Sequence of chain 1.A:
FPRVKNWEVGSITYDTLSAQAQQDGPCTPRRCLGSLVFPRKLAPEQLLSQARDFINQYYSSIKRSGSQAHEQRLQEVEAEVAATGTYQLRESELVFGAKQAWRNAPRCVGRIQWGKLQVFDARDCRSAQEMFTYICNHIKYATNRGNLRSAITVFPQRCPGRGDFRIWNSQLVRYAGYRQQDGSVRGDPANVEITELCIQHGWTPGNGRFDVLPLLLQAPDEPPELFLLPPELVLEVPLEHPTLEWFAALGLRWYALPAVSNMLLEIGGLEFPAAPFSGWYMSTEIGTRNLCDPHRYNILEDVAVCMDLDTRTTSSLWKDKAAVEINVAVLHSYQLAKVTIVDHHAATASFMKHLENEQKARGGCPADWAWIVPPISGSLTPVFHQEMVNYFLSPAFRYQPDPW

Sequence of chain 1.B:
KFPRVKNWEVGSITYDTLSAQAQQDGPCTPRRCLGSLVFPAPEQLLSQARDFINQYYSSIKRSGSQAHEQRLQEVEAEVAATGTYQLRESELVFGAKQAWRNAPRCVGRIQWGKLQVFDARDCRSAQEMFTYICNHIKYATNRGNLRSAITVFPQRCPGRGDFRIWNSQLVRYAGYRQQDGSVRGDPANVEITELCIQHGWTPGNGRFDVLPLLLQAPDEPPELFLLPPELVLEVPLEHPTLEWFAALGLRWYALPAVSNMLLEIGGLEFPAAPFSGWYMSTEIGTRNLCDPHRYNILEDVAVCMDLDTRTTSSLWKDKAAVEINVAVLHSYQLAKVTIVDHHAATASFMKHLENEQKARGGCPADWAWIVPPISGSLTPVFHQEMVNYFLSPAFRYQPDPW

A small-molecule ligand and the protein it binds are described below.
Small molecule (SMILES): Cc1cc(N)nc2cc(CNCCc3ccc(C#N)cc3)ccc12

Binding-site contacts:
Ligand atom C03 contacts residue TRP316 of chain 1.B at 3.9 Å (hydrophobic).
Ligand atom C24 contacts residue PHE65 of chain 1.B at 4.0 Å (hydrophobic).
Ligand atom N02 contacts residue GLU321 of chain 1.B at 2.6 Å (salt-bridge).
Ligand atom C22 contacts residue HEM1 of chain 1.O at 4.2 Å.
Ligand atom C15 contacts residue TRP407 of chain 1.B at 3.8 Å (hydrophobic).
Ligand atom C10 contacts residue GLU321 of chain 1.B at 3.4 Å.
Ligand atom C06 contacts residue VAL296 of chain 1.B at 3.3 Å (hydrophobic).
Ligand atom N01 contacts residue HEM1 of chain 1.O at 4.0 Å.
Ligand atom C02 contacts residue PRO294 of chain 1.B at 4.0 Å (hydrophobic).
Ligand atom C09 contacts residue HEM1 of chain 1.O at 3.4 Å.
Ligand atom C09 contacts residue GLU321 of chain 1.B at 3.3 Å.
Ligand atom N02 contacts residue MET318 of chain 1.B at 3.9 Å.
Ligand atom C25 contacts residue VAL64 of chain 1.B at 4.0 Å (hydrophobic).
Ligand atom N28 contacts residue PHE65 of chain 1.B at 3.2 Å.
Ligand atom C27 contacts residue PHE65 of chain 1.B at 3.4 Å (hydrophobic).
Ligand atom N13 contacts residue HEM1 of chain 1.O at 3.3 Å (h-bond).
Ligand atom N02 contacts residue TRP316 of chain 1.B at 2.7 Å (h-bond).
Ligand atom C02 contacts residue GLU321 of chain 1.B at 3.4 Å.
Ligand atom C11 contacts residue HEM1 of chain 1.O at 3.2 Å.
Ligand atom C11 contacts residue PHE313 of chain 1.B at 4.0 Å (hydrophobic).
Ligand atom C15 contacts residue HEM1 of chain 1.O at 3.6 Å.
Ligand atom C07 contacts residue HEM1 of chain 1.O at 4.0 Å.
Ligand atom C12 contacts residue HEM1 of chain 1.O at 3.2 Å.
Ligand atom C03 contacts residue PRO294 of chain 1.B at 4.0 Å (hydrophobic).
Ligand atom C02 contacts residue TRP316 of chain 1.B at 3.7 Å (hydrophobic).
Ligand atom C03 contacts residue HEM1 of chain 1.O at 3.2 Å.
Ligand atom N28 contacts residue TRP34 of chain 1.A at 3.9 Å.
Ligand atom C06 contacts residue HEM1 of chain 1.O at 4.1 Å.
Ligand atom N02 contacts residue HEM1 of chain 1.O at 3.8 Å.
Ligand atom N02 contacts residue PRO294 of chain 1.B at 3.9 Å.
Ligand atom C07 contacts residue VAL296 of chain 1.B at 3.3 Å (hydrophobic).
Ligand atom N01 contacts residue GLU321 of chain 1.B at 2.7 Å (salt-bridge).
Ligand atom C10 contacts residue HEM1 of chain 1.O at 4.1 Å.
Ligand atom C04 contacts residue HEM1 of chain 1.O at 3.6 Å.
Ligand atom C08 contacts residue HEM1 of chain 1.O at 3.6 Å.
Ligand atom C14 contacts residue HEM1 of chain 1.O at 3.6 Å.
Ligand atom C02 contacts residue HEM1 of chain 1.O at 3.7 Å.
Ligand atom N02 contacts residue TYR317 of chain 1.B at 3.4 Å.
Ligand atom C05 contacts residue HEM1 of chain 1.O at 4.1 Å.
Ligand atom C26 contacts residue TRP407 of chain 1.B at 4.0 Å (hydrophobic).